Sequence of chain 1.B:
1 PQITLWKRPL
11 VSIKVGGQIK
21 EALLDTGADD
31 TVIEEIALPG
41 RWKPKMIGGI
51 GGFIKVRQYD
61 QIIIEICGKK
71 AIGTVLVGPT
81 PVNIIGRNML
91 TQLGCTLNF

Binding-site contacts:
Ligand atom O3 contacts residue GLY49 of chain 1.B at 3.4 Å.
Ligand atom C17 contacts residue ARG8 of chain 1.A at 3.4 Å.
Ligand atom C12 contacts residue ASP25 of chain 1.A at 3.1 Å.
Ligand atom C11 contacts residue ASP25 of chain 1.A at 3.3 Å.
Ligand atom C29 contacts residue ALA28 of chain 1.B at 3.7 Å (hydrophobic).
Ligand atom C18 contacts residue ARG8 of chain 1.A at 3.4 Å.
Ligand atom C7 contacts residue GLY48 of chain 1.A at 3.6 Å.
Ligand atom O1 contacts residue GLY49 of chain 1.A at 3.6 Å.
Ligand atom C16 contacts residue LEU23 of chain 1.A at 3.7 Å (hydrophobic).
Ligand atom N4 contacts residue GLY27 of chain 1.B at 3.1 Å (h-bond).
Ligand atom O2 contacts residue GLY27 of chain 1.B at 3.4 Å.
Ligand atom C14 contacts residue ILE84 of chain 1.A at 3.6 Å (hydrophobic).
Ligand atom C11 contacts residue ASP25 of chain 1.B at 3.2 Å.
Ligand atom C23 contacts residue GLY48 of chain 1.B at 3.5 Å.
Ligand atom O4 contacts residue GLY27 of chain 1.B at 3.3 Å (h-bond).
Ligand atom C7 contacts residue ILE47 of chain 1.A at 3.7 Å (hydrophobic).
Ligand atom C6 contacts residue ILE84 of chain 1.A at 3.5 Å (hydrophobic).
Ligand atom C22 contacts residue GLY48 of chain 1.B at 3.5 Å.
Ligand atom O4 contacts residue ALA28 of chain 1.B at 3.7 Å.
Ligand atom C13 contacts residue GLY27 of chain 1.B at 3.4 Å.
Ligand atom O2 contacts residue ASP25 of chain 1.A at 2.7 Å (salt-bridge).
Ligand atom C18 contacts residue VAL82 of chain 1.A at 3.6 Å (hydrophobic).
Ligand atom C32 contacts residue PRO81 of chain 1.B at 3.5 Å (hydrophobic).
Ligand atom C36 contacts residue GLY48 of chain 1.A at 3.2 Å.
Ligand atom C1 contacts residue GLY48 of chain 1.A at 3.4 Å.
Ligand atom C27 contacts residue ASP30 of chain 1.B at 3.5 Å.
Ligand atom C31 contacts residue PRO81 of chain 1.B at 3.6 Å (hydrophobic).
Ligand atom O4 contacts residue ASP29 of chain 1.B at 2.9 Å (salt-bridge).
Ligand atom C9 contacts residue ILE84 of chain 1.B at 3.5 Å (hydrophobic).
Ligand atom C26 contacts residue ASP30 of chain 1.B at 3.6 Å.
Ligand atom C28 contacts residue VAL32 of chain 1.B at 3.7 Å (hydrophobic).
Ligand atom C10 contacts residue ASP25 of chain 1.B at 3.3 Å.
Ligand atom C10 contacts residue ASP25 of chain 1.A at 3.7 Å.
Ligand atom C8 contacts residue ASP25 of chain 1.B at 3.3 Å.
Ligand atom C36 contacts residue PRO81 of chain 1.B at 3.4 Å (hydrophobic).
Ligand atom C16 contacts residue GLY27 of chain 1.B at 3.4 Å.
Ligand atom C36 contacts residue GLY49 of chain 1.A at 3.5 Å.
Ligand atom C10 contacts residue GLY27 of chain 1.A at 3.6 Å.
Ligand atom O2 contacts residue ASP25 of chain 1.B at 2.7 Å (salt-bridge).
Ligand atom C35 contacts residue GLY48 of chain 1.A at 3.4 Å.

The small molecule below binds the protein below.
Small molecule (SMILES): CC(C)(C)NC(=O)[C@@H]1CN(Cc2cccnc2)CCN1C[C@@H](O)C[C@@H](Cc1ccccc1)C(=O)N[C@H]1c2ccccc2C[C@H]1O

Sequence of chain 1.A:
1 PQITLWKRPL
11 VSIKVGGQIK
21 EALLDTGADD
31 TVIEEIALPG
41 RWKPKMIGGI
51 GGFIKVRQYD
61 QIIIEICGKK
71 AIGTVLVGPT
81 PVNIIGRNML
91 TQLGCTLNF